Binding-site contacts:
Ligand atom CD1 contacts residue PHE270 of chain 1.F at 3.5 Å (hydrophobic).
Ligand atom OE1 contacts residue PHE270 of chain 1.F at 4.2 Å.
Ligand atom CG1 contacts residue TYR278 of chain 1.F at 3.6 Å (hydrophobic).
Ligand atom CG1 contacts residue LEU271 of chain 1.F at 3.6 Å (hydrophobic).
Ligand atom CD1 contacts residue LEU271 of chain 1.F at 3.8 Å (hydrophobic).
Ligand atom CB contacts residue THR409 of chain 1.F at 3.6 Å.
Ligand atom O contacts residue PHE406 of chain 1.F at 3.6 Å (h-bond).
Ligand atom OG contacts residue MET427 of chain 1.F at 4.1 Å.
Ligand atom OE1 contacts residue ILE219 of chain 1.F at 3.2 Å.
Ligand atom CB contacts residue GLU426 of chain 1.F at 3.6 Å.
Ligand atom CB contacts residue GLN346 of chain 1.F at 3.2 Å.
Ligand atom CG1 contacts residue LEU274 of chain 1.F at 4.2 Å (hydrophobic).
Ligand atom OE1 contacts residue LEU274 of chain 1.F at 3.1 Å.
Ligand atom OE2 contacts residue ARG215 of chain 1.F at 4.2 Å.
Ligand atom CA contacts residue PHE406 of chain 1.F at 4.0 Å (hydrophobic).
Ligand atom CA contacts residue THR409 of chain 1.F at 3.8 Å.
Ligand atom CB contacts residue PHE270 of chain 1.F at 4.4 Å (hydrophobic).
Ligand atom OE2 contacts residue LEU274 of chain 1.F at 3.9 Å.
Ligand atom CG contacts residue ILE219 of chain 1.F at 3.9 Å (hydrophobic).
Ligand atom N contacts residue PHE406 of chain 1.F at 3.1 Å (h-bond).
Ligand atom CD contacts residue TYR177 of chain 1.F at 4.3 Å (hydrophobic).
Ligand atom N contacts residue GLN346 of chain 1.F at 4.4 Å.
Ligand atom CA contacts residue MET407 of chain 1.F at 3.8 Å (hydrophobic).
Ligand atom CG2 contacts residue LYS342 of chain 1.F at 4.0 Å.
Ligand atom OG contacts residue GLU426 of chain 1.F at 3.8 Å.
Ligand atom OE2 contacts residue TYR177 of chain 1.F at 3.1 Å (h-bond).
Ligand atom CD contacts residue ILE219 of chain 1.F at 3.5 Å (hydrophobic).
Ligand atom N contacts residue ALA408 of chain 1.F at 4.3 Å.
Ligand atom N contacts residue THR409 of chain 1.F at 2.8 Å (h-bond).
Ligand atom N contacts residue GLU426 of chain 1.F at 4.2 Å.
Ligand atom CG1 contacts residue LEU274 of chain 1.F at 4.2 Å (hydrophobic).
Ligand atom OE2 contacts residue ILE219 of chain 1.F at 3.8 Å.
Ligand atom CG1 contacts residue ILE349 of chain 1.F at 4.1 Å (hydrophobic).
Ligand atom C contacts residue PHE406 of chain 1.F at 4.0 Å (hydrophobic).
Ligand atom OG contacts residue TYR411 of chain 1.F at 4.4 Å.
Ligand atom CA contacts residue GLN346 of chain 1.F at 3.6 Å.
Ligand atom CB contacts residue LEU274 of chain 1.F at 4.3 Å (hydrophobic).
Ligand atom N contacts residue MET407 of chain 1.F at 3.4 Å (h-bond).
Ligand atom CD contacts residue LEU274 of chain 1.F at 3.7 Å (hydrophobic).
Ligand atom OG contacts residue THR409 of chain 1.F at 3.4 Å (h-bond).

Sequence of chain 1.F:
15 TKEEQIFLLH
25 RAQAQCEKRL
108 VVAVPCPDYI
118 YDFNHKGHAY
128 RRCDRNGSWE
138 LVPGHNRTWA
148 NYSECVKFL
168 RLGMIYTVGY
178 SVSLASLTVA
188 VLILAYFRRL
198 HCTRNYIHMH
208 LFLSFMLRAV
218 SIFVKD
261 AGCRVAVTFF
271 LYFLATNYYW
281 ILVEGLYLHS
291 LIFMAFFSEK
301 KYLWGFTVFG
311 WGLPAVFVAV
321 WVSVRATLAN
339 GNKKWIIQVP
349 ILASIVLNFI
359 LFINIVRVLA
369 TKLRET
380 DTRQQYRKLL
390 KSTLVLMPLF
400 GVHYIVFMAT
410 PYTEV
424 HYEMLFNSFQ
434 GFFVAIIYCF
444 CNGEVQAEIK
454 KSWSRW

The protein below binds the small molecule below.
Small molecule (SMILES): CC[C@H](C)[C@@H](C=O)NC(=O)[C@H](CCC(=O)O)NC(=O)[C@H](CO)NC(=O)[C@@H](NC(=O)[C@@H](N)CO)C(C)C